Binding-site contacts:
Ligand atom O4P contacts residue SER116 of chain 2.E at 2.9 Å (h-bond).
Ligand atom P contacts residue THR115 of chain 2.E at 3.7 Å.
Ligand atom O1P contacts residue ASN32 of chain 2.E at 3.4 Å (h-bond).
Ligand atom O2 contacts residue HIS141 of chain 2.E at 3.1 Å (h-bond).
Ligand atom O2P contacts residue ASN32 of chain 2.E at 2.7 Å (h-bond).
Ligand atom O1P contacts residue ASN29 of chain 2.E at 3.8 Å.
Ligand atom O4P contacts residue THR115 of chain 2.E at 3.7 Å.
Ligand atom O1 contacts residue HIS143 of chain 2.E at 3.1 Å (h-bond).
Ligand atom N2 contacts residue ASN32 of chain 2.E at 3.7 Å.
Ligand atom O1 contacts residue ASN32 of chain 2.E at 3.8 Å.
Ligand atom N2 contacts residue HIS212 of chain 2.E at 4.0 Å.
Ligand atom O3P contacts residue ASN29 of chain 2.E at 2.6 Å (h-bond).
Ligand atom C1 contacts residue ASN32 of chain 2.E at 3.5 Å.
Ligand atom O1P contacts residue SER116 of chain 2.E at 3.7 Å.
Ligand atom O3P contacts residue GLY76 of chain 2.E at 3.0 Å (h-bond).
Ligand atom O2P contacts residue SER116 of chain 2.E at 4.0 Å.
Ligand atom O1 contacts residue GLY31 of chain 2.E at 2.8 Å (h-bond).
Ligand atom O2 contacts residue GLU117 of chain 2.E at 2.6 Å (salt-bridge).
Ligand atom N2 contacts residue GLU117 of chain 2.E at 3.1 Å (salt-bridge).
Ligand atom O2 contacts residue ZN1 of chain 2.CA at 2.2 Å.
Ligand atom P contacts residue GLY76 of chain 2.E at 3.9 Å.
Ligand atom O2P contacts residue THR115 of chain 2.E at 2.4 Å (h-bond).
Ligand atom C2 contacts residue ASN32 of chain 2.E at 3.7 Å.
Ligand atom O3P contacts residue SER75 of chain 2.E at 4.0 Å.
Ligand atom O1 contacts residue ZN1 of chain 2.CA at 2.2 Å.
Ligand atom O2P contacts residue GLY31 of chain 2.E at 3.5 Å (h-bond).
Ligand atom N2 contacts residue HIS141 of chain 2.E at 3.9 Å.
Ligand atom C1 contacts residue ZN1 of chain 2.CA at 2.7 Å.
Ligand atom O1 contacts residue HIS141 of chain 2.E at 3.3 Å (h-bond).
Ligand atom C2 contacts residue ASN29 of chain 2.E at 3.3 Å.
Ligand atom O1 contacts residue GLY30 of chain 2.E at 3.6 Å.
Ligand atom N2 contacts residue ZN1 of chain 2.CA at 2.8 Å.
Ligand atom C1 contacts residue HIS141 of chain 2.E at 3.9 Å.
Ligand atom P contacts residue ASN29 of chain 2.E at 3.6 Å.
Ligand atom O2 contacts residue HIS212 of chain 2.E at 2.9 Å (h-bond).
Ligand atom C1 contacts residue GLY31 of chain 2.E at 3.8 Å.
Ligand atom O3P contacts residue GLY74 of chain 2.E at 4.0 Å.
Ligand atom P contacts residue ASN32 of chain 2.E at 3.8 Å.
Ligand atom O4P contacts residue SER75 of chain 2.E at 3.3 Å (h-bond).
Ligand atom O4P contacts residue GLY76 of chain 2.E at 3.6 Å (h-bond).

Sequence of chain 2.E:
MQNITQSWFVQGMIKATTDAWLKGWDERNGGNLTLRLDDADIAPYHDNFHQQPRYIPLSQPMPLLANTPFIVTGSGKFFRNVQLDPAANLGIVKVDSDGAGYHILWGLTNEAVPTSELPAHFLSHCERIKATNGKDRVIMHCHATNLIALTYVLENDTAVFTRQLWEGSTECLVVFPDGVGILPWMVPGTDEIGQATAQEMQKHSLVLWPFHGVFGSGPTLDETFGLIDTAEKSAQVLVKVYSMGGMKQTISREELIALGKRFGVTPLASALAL

A protein and the small-molecule ligand that binds it are described below.
Small molecule (SMILES): O=C(COP(=O)(O)O)NO